Sequence of chain 1.B:
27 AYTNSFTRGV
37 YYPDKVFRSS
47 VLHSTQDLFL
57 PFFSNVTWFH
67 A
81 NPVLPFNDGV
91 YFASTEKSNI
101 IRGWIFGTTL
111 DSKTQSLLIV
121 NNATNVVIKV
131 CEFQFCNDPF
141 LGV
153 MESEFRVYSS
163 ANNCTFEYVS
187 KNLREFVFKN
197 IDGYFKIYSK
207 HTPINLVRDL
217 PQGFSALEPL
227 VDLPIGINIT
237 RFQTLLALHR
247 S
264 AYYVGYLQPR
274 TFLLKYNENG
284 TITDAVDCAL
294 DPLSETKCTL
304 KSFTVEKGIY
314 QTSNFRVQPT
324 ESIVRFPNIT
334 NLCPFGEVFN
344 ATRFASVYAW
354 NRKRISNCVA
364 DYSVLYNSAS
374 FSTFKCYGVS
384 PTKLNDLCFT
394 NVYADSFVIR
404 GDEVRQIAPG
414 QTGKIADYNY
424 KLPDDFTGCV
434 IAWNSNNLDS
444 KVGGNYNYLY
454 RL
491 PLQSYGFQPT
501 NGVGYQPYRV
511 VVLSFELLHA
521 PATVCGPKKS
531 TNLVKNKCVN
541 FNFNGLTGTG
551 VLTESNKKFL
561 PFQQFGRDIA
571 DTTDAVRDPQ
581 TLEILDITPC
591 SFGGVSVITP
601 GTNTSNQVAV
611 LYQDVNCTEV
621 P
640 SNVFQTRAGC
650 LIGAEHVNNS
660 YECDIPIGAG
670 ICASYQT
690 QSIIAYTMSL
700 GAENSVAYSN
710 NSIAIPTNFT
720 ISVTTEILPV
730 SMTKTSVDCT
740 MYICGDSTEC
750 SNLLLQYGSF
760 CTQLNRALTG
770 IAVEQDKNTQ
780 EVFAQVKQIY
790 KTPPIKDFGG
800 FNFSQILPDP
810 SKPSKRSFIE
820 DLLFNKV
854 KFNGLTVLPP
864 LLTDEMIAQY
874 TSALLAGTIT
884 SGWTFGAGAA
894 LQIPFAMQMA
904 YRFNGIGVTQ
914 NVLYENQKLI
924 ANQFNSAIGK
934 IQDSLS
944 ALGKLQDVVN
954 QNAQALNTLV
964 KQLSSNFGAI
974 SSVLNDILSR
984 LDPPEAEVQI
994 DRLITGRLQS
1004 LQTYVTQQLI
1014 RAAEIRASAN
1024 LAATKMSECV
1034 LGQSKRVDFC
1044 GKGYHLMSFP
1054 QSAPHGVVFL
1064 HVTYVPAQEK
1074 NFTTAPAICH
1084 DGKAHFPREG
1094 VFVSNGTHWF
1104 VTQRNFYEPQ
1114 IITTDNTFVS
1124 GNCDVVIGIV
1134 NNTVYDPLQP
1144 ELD

The small molecule below binds the protein below.
Small molecule (SMILES): CC(=O)N[C@H]1[C@H](O[C@H]2[C@H](O)[C@@H](NC(C)=O)CO[C@@H]2CO)O[C@H](CO)[C@@H](O)[C@@H]1O

Binding-site contacts:
Ligand atom C4 contacts residue ASN1134 of chain 1.B at 4.2 Å.
Ligand atom N2 contacts residue ASN1134 of chain 1.B at 2.9 Å (h-bond).
Ligand atom C1 contacts residue ASN1134 of chain 1.B at 1.4 Å.
Ligand atom C3 contacts residue ASN1134 of chain 1.B at 3.8 Å.
Ligand atom O5 contacts residue ASN1134 of chain 1.B at 2.4 Å (h-bond).
Ligand atom O7 contacts residue ASN1134 of chain 1.B at 3.9 Å.
Ligand atom C2 contacts residue ASN1134 of chain 1.B at 2.4 Å.
Ligand atom C7 contacts residue ASN1134 of chain 1.B at 3.6 Å.
Ligand atom C5 contacts residue ASN1134 of chain 1.B at 3.6 Å.